Sequence of chain 2.I:
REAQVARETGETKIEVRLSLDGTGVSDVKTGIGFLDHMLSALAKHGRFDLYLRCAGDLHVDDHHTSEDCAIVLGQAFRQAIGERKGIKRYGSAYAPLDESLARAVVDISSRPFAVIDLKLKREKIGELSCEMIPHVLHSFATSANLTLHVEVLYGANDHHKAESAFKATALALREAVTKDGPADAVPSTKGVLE

This small molecule binds to this protein.
Small molecule (SMILES): O=P(O)(O)C[C@H](O)Cn1cncn1

Binding-site contacts:
Ligand atom C5 contacts residue MN1 of chain 2.IA at 3.3 Å.
Ligand atom O12 contacts residue ARG92 of chain 2.G at 2.7 Å (salt-bridge).
Ligand atom C6 contacts residue MN1 of chain 2.KA at 3.7 Å.
Ligand atom C5 contacts residue GLU166 of chain 2.I at 3.8 Å.
Ligand atom C5 contacts residue MN1 of chain 2.KA at 3.2 Å.
Ligand atom O13 contacts residue GLU166 of chain 2.I at 3.0 Å (salt-bridge).
Ligand atom C5 contacts residue HIS163 of chain 2.I at 3.8 Å.
Ligand atom C8 contacts residue GLU166 of chain 2.I at 3.6 Å.
Ligand atom C5 contacts residue HIS66 of chain 2.H at 3.2 Å.
Ligand atom O10 contacts residue LYS193 of chain 2.G at 2.7 Å (salt-bridge).
Ligand atom N2 contacts residue HIS67 of chain 2.H at 3.8 Å.
Ligand atom C7 contacts residue GLU14 of chain 2.H at 3.6 Å.
Ligand atom O13 contacts residue GLU14 of chain 2.H at 2.9 Å (salt-bridge).
Ligand atom C8 contacts residue THR192 of chain 2.G at 3.7 Å.
Ligand atom P9 contacts residue SER191 of chain 2.G at 3.6 Å.
Ligand atom O10 contacts residue ARG114 of chain 2.G at 2.7 Å (salt-bridge).
Ligand atom O11 contacts residue LYS170 of chain 2.I at 2.7 Å (salt-bridge).
Ligand atom P9 contacts residue ARG92 of chain 2.G at 3.8 Å.
Ligand atom N2 contacts residue MN1 of chain 2.KA at 3.4 Å.
Ligand atom O13 contacts residue MN1 of chain 2.KA at 2.3 Å.
Ligand atom O11 contacts residue ARG92 of chain 2.G at 3.0 Å (salt-bridge).
Ligand atom O13 contacts residue HIS67 of chain 2.H at 3.2 Å (h-bond).
Ligand atom C8 contacts residue GLU14 of chain 2.H at 3.7 Å.
Ligand atom C3 contacts residue MN1 of chain 2.IA at 3.3 Å.
Ligand atom O11 contacts residue ARG114 of chain 2.G at 2.9 Å (salt-bridge).
Ligand atom N4 contacts residue GLU70 of chain 2.H at 3.0 Å (salt-bridge).
Ligand atom O12 contacts residue SER191 of chain 2.G at 2.5 Å (h-bond).
Ligand atom C6 contacts residue GLU14 of chain 2.H at 3.5 Å.
Ligand atom N1 contacts residue MN1 of chain 2.KA at 2.3 Å.
Ligand atom C3 contacts residue GLU70 of chain 2.H at 3.3 Å.
Ligand atom C5 contacts residue HIS162 of chain 2.I at 3.3 Å.
Ligand atom N4 contacts residue HIS66 of chain 2.H at 3.1 Å (h-bond).
Ligand atom C7 contacts residue GLU166 of chain 2.I at 3.0 Å.
Ligand atom O13 contacts residue HIS40 of chain 2.I at 3.1 Å (h-bond).
Ligand atom C7 contacts residue MN1 of chain 2.KA at 3.3 Å.
Ligand atom N4 contacts residue MN1 of chain 2.IA at 2.4 Å.
Ligand atom N1 contacts residue HIS67 of chain 2.H at 3.2 Å (h-bond).
Ligand atom N1 contacts residue HIS162 of chain 2.I at 3.3 Å (h-bond).
Ligand atom N1 contacts residue GLU166 of chain 2.I at 3.1 Å (salt-bridge).
Ligand atom N4 contacts residue HIS163 of chain 2.I at 3.4 Å (h-bond).

Sequence of chain 2.G:
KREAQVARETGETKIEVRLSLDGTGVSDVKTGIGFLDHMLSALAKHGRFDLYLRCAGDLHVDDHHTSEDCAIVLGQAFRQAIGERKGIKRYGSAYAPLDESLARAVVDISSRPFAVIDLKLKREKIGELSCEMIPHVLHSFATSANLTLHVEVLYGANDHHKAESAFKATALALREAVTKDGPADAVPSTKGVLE

Sequence of chain 2.H:
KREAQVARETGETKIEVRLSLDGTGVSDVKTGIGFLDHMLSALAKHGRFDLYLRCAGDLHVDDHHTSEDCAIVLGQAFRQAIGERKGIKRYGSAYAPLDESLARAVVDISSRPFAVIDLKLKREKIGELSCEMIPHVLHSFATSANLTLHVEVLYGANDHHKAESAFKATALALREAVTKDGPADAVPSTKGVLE